A protein and the small-molecule ligand that binds it are described below.
Small molecule (SMILES): CC(=O)N[C@@H]1[C@@H](O)[C@H](O)[C@@H](CO)O[C@H]1O

Binding-site contacts:
Ligand atom O6 contacts residue LYS351 of chain 1.A at 4.0 Å.
Ligand atom C8 contacts residue GLU295 of chain 1.A at 3.7 Å.
Ligand atom O5 contacts residue LYS348 of chain 1.A at 4.4 Å.
Ligand atom C5 contacts residue GLU273 of chain 1.A at 4.5 Å.
Ligand atom C4 contacts residue ASN294 of chain 1.A at 4.3 Å.
Ligand atom O7 contacts residue GLU273 of chain 1.A at 4.1 Å.
Ligand atom O7 contacts residue GLU272 of chain 1.A at 4.1 Å.
Ligand atom C2 contacts residue ASN294 of chain 1.A at 2.5 Å.
Ligand atom C5 contacts residue ASN294 of chain 1.A at 3.8 Å.
Ligand atom C2 contacts residue GLU295 of chain 1.A at 4.1 Å.
Ligand atom C1 contacts residue ASN294 of chain 1.A at 1.5 Å.
Ligand atom C3 contacts residue GLU295 of chain 1.A at 4.1 Å.
Ligand atom O5 contacts residue GLU273 of chain 1.A at 3.3 Å (salt-bridge).
Ligand atom C2 contacts residue GLU273 of chain 1.A at 3.7 Å.
Ligand atom N2 contacts residue ASN294 of chain 1.A at 2.9 Å (h-bond).
Ligand atom C1 contacts residue LYS348 of chain 1.A at 4.0 Å.
Ligand atom C3 contacts residue ASN294 of chain 1.A at 3.9 Å.
Ligand atom C7 contacts residue GLU295 of chain 1.A at 4.0 Å.
Ligand atom O5 contacts residue ASN294 of chain 1.A at 2.5 Å (h-bond).
Ligand atom O5 contacts residue GLU274 of chain 1.A at 4.1 Å.
Ligand atom O7 contacts residue ASN294 of chain 1.A at 3.7 Å.
Ligand atom C7 contacts residue ASN294 of chain 1.A at 3.4 Å.
Ligand atom C1 contacts residue GLU273 of chain 1.A at 3.5 Å.
Ligand atom C5 contacts residue LYS348 of chain 1.A at 4.2 Å.
Ligand atom N2 contacts residue GLU295 of chain 1.A at 3.1 Å (salt-bridge).
Ligand atom C1 contacts residue GLU295 of chain 1.A at 4.4 Å.
Ligand atom C8 contacts residue ASN294 of chain 1.A at 3.6 Å.

Sequence of chain 1.A:
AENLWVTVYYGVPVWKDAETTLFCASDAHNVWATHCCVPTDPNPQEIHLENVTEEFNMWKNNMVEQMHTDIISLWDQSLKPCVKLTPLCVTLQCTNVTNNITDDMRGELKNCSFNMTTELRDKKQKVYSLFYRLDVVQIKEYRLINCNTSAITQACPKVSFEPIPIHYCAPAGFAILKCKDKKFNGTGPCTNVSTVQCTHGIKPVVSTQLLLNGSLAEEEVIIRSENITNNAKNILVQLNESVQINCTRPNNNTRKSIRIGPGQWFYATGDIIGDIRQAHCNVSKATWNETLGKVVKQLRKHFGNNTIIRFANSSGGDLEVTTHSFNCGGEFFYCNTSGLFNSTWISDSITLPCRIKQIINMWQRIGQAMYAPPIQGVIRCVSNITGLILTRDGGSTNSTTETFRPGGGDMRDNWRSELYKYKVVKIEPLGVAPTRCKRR